Sequence of chain 1.A:
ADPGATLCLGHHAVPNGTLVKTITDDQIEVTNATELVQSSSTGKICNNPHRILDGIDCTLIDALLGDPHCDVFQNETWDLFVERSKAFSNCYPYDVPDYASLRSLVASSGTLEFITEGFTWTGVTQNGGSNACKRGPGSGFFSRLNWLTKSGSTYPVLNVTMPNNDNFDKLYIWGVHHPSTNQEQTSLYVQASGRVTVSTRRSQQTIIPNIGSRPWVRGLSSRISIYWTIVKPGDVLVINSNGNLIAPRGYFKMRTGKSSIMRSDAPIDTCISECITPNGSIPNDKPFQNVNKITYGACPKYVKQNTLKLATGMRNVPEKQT

Binding-site contacts:
Ligand atom C8 contacts residue VAL236 of chain 1.D at 3.6 Å (hydrophobic).
Ligand atom O7 contacts residue TRP216 of chain 1.A at 3.4 Å (h-bond).
Ligand atom C7 contacts residue ASN159 of chain 1.D at 3.8 Å.
Ligand atom C3 contacts residue ASN159 of chain 1.D at 3.8 Å.
Ligand atom C5 contacts residue VAL238 of chain 1.D at 4.2 Å (hydrophobic).
Ligand atom O6 contacts residue TYR37 of chain 1.C at 4.4 Å.
Ligand atom C6 contacts residue TRP216 of chain 1.A at 4.4 Å (hydrophobic).
Ligand atom C6 contacts residue THR161 of chain 1.D at 3.8 Å.
Ligand atom C5 contacts residue ASN159 of chain 1.D at 3.7 Å.
Ligand atom C7 contacts residue TRP216 of chain 1.A at 4.1 Å (hydrophobic).
Ligand atom C8 contacts residue PRO215 of chain 1.A at 4.3 Å (hydrophobic).
Ligand atom C1 contacts residue TRP216 of chain 1.A at 4.4 Å (hydrophobic).
Ligand atom C6 contacts residue VAL238 of chain 1.D at 3.7 Å (hydrophobic).
Ligand atom O5 contacts residue TRP216 of chain 1.A at 4.3 Å.
Ligand atom O5 contacts residue VAL238 of chain 1.D at 4.4 Å.
Ligand atom O7 contacts residue PRO215 of chain 1.A at 4.4 Å.
Ligand atom N2 contacts residue SER213 of chain 1.A at 4.2 Å.
Ligand atom O3 contacts residue TYR37 of chain 1.C at 3.5 Å.
Ligand atom N2 contacts residue ASN159 of chain 1.D at 2.9 Å (h-bond).
Ligand atom C3 contacts residue TYR37 of chain 1.C at 4.2 Å (hydrophobic).
Ligand atom C4 contacts residue ASN159 of chain 1.D at 4.2 Å.
Ligand atom C2 contacts residue ASN159 of chain 1.D at 2.5 Å.
Ligand atom C2 contacts residue TRP216 of chain 1.A at 4.3 Å (hydrophobic).
Ligand atom O7 contacts residue ASN159 of chain 1.D at 4.2 Å.
Ligand atom O5 contacts residue ASN159 of chain 1.D at 2.4 Å (h-bond).
Ligand atom C3 contacts residue SER213 of chain 1.A at 4.2 Å.
Ligand atom O6 contacts residue VAL238 of chain 1.D at 3.3 Å.
Ligand atom O6 contacts residue THR161 of chain 1.D at 4.1 Å.
Ligand atom C1 contacts residue SER213 of chain 1.A at 3.8 Å.
Ligand atom C1 contacts residue ASN159 of chain 1.D at 1.4 Å.
Ligand atom C5 contacts residue SER213 of chain 1.A at 4.5 Å.
Ligand atom C2 contacts residue SER213 of chain 1.A at 4.3 Å.

A protein and the small-molecule ligand that binds it are described below.
Small molecule (SMILES): CC(=O)N[C@H]1[C@H](O[C@H]2[C@H](O)[C@@H](NC(C)=O)CO[C@@H]2CO)O[C@H](CO)[C@@H](O[C@@H]2O[C@H](CO[C@H]3O[C@H](CO)[C@@H](O)[C@H](O)[C@@H]3O)[C@@H](O)[C@H](O[C@H]3O[C@H](CO)[C@@H](O)[C@H](O)[C@@H]3O)[C@@H]2O)[C@@H]1O

Sequence of chain 1.C:
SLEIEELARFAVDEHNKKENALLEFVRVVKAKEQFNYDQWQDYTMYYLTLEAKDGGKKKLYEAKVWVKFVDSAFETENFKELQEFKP

Sequence of chain 1.D:
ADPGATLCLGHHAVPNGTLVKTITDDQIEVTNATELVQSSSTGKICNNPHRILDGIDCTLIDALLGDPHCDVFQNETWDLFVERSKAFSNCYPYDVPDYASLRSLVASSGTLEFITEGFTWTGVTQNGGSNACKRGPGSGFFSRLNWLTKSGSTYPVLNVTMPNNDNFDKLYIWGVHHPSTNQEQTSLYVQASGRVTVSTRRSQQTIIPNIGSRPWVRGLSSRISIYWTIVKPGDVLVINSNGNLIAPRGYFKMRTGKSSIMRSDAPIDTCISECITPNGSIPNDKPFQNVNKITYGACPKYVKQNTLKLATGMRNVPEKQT